Sequence of chain 1.B:
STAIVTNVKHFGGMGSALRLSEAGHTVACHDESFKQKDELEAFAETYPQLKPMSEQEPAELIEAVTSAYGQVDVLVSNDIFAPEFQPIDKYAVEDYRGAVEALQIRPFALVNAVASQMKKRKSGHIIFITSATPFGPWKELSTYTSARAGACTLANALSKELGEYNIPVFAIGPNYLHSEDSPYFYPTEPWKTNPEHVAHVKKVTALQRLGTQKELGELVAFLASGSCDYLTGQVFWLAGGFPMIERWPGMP

Binding-site contacts:
Ligand atom C2 contacts residue TYR145 of chain 1.B at 3.5 Å (hydrophobic).
Ligand atom C6 contacts residue TRP139 of chain 1.B at 3.3 Å (hydrophobic).
Ligand atom C4 contacts residue TYR145 of chain 1.B at 3.8 Å (hydrophobic).
Ligand atom C6 contacts residue TRP249 of chain 1.D at 3.2 Å (hydrophobic).
Ligand atom C4 contacts residue ASN176 of chain 1.B at 4.2 Å.
Ligand atom C2 contacts residue PHE186 of chain 1.B at 3.4 Å (hydrophobic).
Ligand atom C7 contacts residue TYR145 of chain 1.B at 4.0 Å (hydrophobic).
Ligand atom C1 contacts residue TRP249 of chain 1.D at 3.9 Å (hydrophobic).
Ligand atom C5 contacts residue TRP249 of chain 1.D at 3.9 Å (hydrophobic).
Ligand atom O3 contacts residue PRO175 of chain 1.B at 3.4 Å (h-bond).
Ligand atom C8 contacts residue PHE186 of chain 1.B at 3.7 Å (hydrophobic).
Ligand atom N1 contacts residue PHE86 of chain 1.B at 4.0 Å.
Ligand atom C8 contacts residue SER132 of chain 1.B at 4.1 Å.
Ligand atom C7 contacts residue SER132 of chain 1.B at 3.9 Å.
Ligand atom C8 contacts residue PRO175 of chain 1.B at 3.5 Å (hydrophobic).
Ligand atom C7 contacts residue PRO175 of chain 1.B at 3.9 Å (hydrophobic).
Ligand atom O3 contacts residue TYR145 of chain 1.B at 3.1 Å (h-bond).
Ligand atom C1 contacts residue PHE186 of chain 1.B at 4.0 Å (hydrophobic).
Ligand atom C5 contacts residue TRP139 of chain 1.B at 3.5 Å (hydrophobic).
Ligand atom C3 contacts residue TYR145 of chain 1.B at 2.9 Å (hydrophobic).
Ligand atom C4 contacts residue THR134 of chain 1.B at 4.3 Å.
Ligand atom O3 contacts residue THR134 of chain 1.B at 4.1 Å.
Ligand atom C6 contacts residue TYR187 of chain 1.B at 4.3 Å (hydrophobic).
Ligand atom O3 contacts residue SER132 of chain 1.B at 2.8 Å (h-bond).
Ligand atom O1 contacts residue PRO84 of chain 1.B at 3.2 Å.
Ligand atom O2 contacts residue PHE86 of chain 1.B at 2.9 Å.
Ligand atom C3 contacts residue PHE186 of chain 1.B at 3.6 Å (hydrophobic).
Ligand atom C8 contacts residue TYR145 of chain 1.B at 3.7 Å (hydrophobic).
Ligand atom C7 contacts residue ASN176 of chain 1.B at 3.6 Å.
Ligand atom C1 contacts residue TRP139 of chain 1.B at 4.3 Å (hydrophobic).
Ligand atom N1 contacts residue TRP249 of chain 1.D at 3.7 Å.
Ligand atom C7 contacts residue THR134 of chain 1.B at 4.3 Å.
Ligand atom O2 contacts residue TRP249 of chain 1.D at 3.0 Å.
Ligand atom C5 contacts residue TYR187 of chain 1.B at 3.7 Å (hydrophobic).
Ligand atom C4 contacts residue PHE186 of chain 1.B at 4.0 Å (hydrophobic).
Ligand atom C8 contacts residue ASN176 of chain 1.B at 4.4 Å.
Ligand atom N1 contacts residue PRO84 of chain 1.B at 4.3 Å.
Ligand atom C5 contacts residue ASN176 of chain 1.B at 3.9 Å.
Ligand atom C8 contacts residue PHE12 of chain 1.B at 3.6 Å (hydrophobic).
Ligand atom C7 contacts residue PHE186 of chain 1.B at 4.4 Å (hydrophobic).

This small molecule binds to this protein.
Small molecule (SMILES): O=[N+]([O-])c1ccc([C@@H]2CO2)cc1

Sequence of chain 1.D:
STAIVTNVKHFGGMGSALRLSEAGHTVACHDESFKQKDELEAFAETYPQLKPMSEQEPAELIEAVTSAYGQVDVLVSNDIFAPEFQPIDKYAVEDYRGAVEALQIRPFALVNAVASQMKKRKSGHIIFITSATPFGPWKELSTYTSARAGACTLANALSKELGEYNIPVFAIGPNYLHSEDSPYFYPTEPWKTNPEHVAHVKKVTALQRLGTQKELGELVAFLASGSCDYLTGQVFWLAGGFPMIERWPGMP